A small-molecule ligand and the protein it binds are described below.
Small molecule (SMILES): CC(=O)N[C@H]1[C@H](O[C@H]2[C@H](O)[C@@H](NC(C)=O)CO[C@@H]2CO)O[C@H](CO)[C@@H](O)[C@@H]1O

Sequence of chain 1.A:
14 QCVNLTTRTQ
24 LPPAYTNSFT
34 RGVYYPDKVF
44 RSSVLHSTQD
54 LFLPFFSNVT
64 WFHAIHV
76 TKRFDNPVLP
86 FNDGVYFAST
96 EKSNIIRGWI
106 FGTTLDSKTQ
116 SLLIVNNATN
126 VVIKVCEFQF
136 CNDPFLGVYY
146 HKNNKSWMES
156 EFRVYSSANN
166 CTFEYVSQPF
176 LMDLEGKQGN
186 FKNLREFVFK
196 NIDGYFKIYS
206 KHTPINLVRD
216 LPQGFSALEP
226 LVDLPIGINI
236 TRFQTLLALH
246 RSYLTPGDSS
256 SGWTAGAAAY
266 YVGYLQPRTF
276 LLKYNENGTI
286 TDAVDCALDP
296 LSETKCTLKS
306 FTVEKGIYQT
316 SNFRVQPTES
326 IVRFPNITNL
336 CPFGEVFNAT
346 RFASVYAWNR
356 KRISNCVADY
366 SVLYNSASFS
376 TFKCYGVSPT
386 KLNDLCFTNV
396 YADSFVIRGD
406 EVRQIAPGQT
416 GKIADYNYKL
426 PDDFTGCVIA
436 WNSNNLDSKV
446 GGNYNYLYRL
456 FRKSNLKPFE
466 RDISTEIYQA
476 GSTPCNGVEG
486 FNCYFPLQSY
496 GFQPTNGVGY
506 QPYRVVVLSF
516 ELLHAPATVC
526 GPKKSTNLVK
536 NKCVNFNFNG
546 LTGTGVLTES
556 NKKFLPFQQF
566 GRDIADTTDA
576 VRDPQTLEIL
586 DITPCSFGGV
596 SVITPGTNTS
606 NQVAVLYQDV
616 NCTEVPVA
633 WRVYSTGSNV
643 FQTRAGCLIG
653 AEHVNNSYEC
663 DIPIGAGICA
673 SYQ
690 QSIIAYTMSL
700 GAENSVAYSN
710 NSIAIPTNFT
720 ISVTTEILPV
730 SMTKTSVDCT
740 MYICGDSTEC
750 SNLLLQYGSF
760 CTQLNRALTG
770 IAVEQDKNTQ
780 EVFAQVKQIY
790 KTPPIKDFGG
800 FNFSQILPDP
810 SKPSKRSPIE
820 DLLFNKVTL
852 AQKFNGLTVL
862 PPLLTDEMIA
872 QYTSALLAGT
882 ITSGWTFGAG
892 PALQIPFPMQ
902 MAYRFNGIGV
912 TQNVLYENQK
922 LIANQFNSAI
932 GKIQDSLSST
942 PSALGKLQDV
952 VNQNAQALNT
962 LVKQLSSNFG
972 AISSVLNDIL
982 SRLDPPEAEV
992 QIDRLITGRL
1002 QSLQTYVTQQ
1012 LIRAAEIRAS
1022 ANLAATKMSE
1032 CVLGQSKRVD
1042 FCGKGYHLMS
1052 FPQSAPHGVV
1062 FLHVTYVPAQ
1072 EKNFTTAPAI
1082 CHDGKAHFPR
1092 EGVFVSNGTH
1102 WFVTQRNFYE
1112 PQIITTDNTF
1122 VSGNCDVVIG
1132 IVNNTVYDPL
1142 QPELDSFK

Binding-site contacts:
Ligand atom C2 contacts residue ASN717 of chain 1.A at 2.4 Å.
Ligand atom C7 contacts residue ASN717 of chain 1.A at 3.7 Å.
Ligand atom O7 contacts residue ASN717 of chain 1.A at 4.1 Å.
Ligand atom C5 contacts residue GLN926 of chain 1.A at 4.4 Å.
Ligand atom O5 contacts residue ASN717 of chain 1.A at 2.4 Å (h-bond).
Ligand atom O6 contacts residue GLN926 of chain 1.A at 3.7 Å.
Ligand atom C1 contacts residue ASN717 of chain 1.A at 1.4 Å.
Ligand atom O7 contacts residue LEU922 of chain 1.A at 3.8 Å.
Ligand atom C1 contacts residue GLN1071 of chain 1.A at 3.9 Å.
Ligand atom C6 contacts residue GLN926 of chain 1.A at 4.3 Å.
Ligand atom O6 contacts residue PHE718 of chain 1.A at 4.3 Å.
Ligand atom N2 contacts residue ASN717 of chain 1.A at 2.9 Å (h-bond).
Ligand atom C3 contacts residue LEU922 of chain 1.A at 4.3 Å (hydrophobic).
Ligand atom O4 contacts residue LEU922 of chain 1.A at 4.0 Å.
Ligand atom C4 contacts residue ASN717 of chain 1.A at 4.2 Å.
Ligand atom C5 contacts residue LEU922 of chain 1.A at 4.2 Å (hydrophobic).
Ligand atom C5 contacts residue ASN717 of chain 1.A at 3.7 Å.
Ligand atom O7 contacts residue ASN925 of chain 1.A at 3.6 Å (h-bond).
Ligand atom O5 contacts residue GLN1071 of chain 1.A at 3.6 Å.
Ligand atom C7 contacts residue LEU922 of chain 1.A at 4.2 Å (hydrophobic).
Ligand atom C7 contacts residue ASN925 of chain 1.A at 4.5 Å.
Ligand atom C1 contacts residue LEU922 of chain 1.A at 4.4 Å (hydrophobic).
Ligand atom C2 contacts residue GLN1071 of chain 1.A at 4.5 Å.
Ligand atom C3 contacts residue ASN717 of chain 1.A at 3.8 Å.